A small-molecule ligand and the protein it binds are described below.
Small molecule (SMILES): Nc1ncnc2c1ncn2[C@@H]1O[C@H](CO[P](=O)(O)O[C@H]2[C@@H](O)[C@H](n3cnc4c(N)ncnc43)O[C@@H]2CO[P](=O)(O)O[C@H]2[C@@H](O)[C@H](n3cnc4c(N)ncnc43)O[C@@H]2COP(=O)(O)O)[C@@H](O)[C@H]1O

Binding-site contacts:
Ligand atom C4 contacts residue U2 of chain 13.C at 4.3 Å.
Ligand atom N6 contacts residue U2 of chain 13.C at 4.2 Å.
Ligand atom N3 contacts residue U2 of chain 13.C at 3.7 Å.
Ligand atom N3 contacts residue U3 of chain 13.C at 4.2 Å.
Ligand atom C2 contacts residue U1 of chain 13.C at 3.5 Å.
Ligand atom N1 contacts residue U1 of chain 13.C at 2.8 Å (h-bond).
Ligand atom N1 contacts residue U3 of chain 13.C at 2.7 Å (h-bond).
Ligand atom C6 contacts residue U2 of chain 13.C at 4.1 Å.
Ligand atom C2 contacts residue U2 of chain 13.C at 3.2 Å.
Ligand atom N6 contacts residue U3 of chain 13.C at 3.0 Å (h-bond).
Ligand atom C6 contacts residue U3 of chain 13.C at 3.3 Å.
Ligand atom N6 contacts residue U1 of chain 13.C at 2.8 Å (h-bond).
Ligand atom N1 contacts residue U2 of chain 13.C at 3.5 Å (h-bond).
Ligand atom C2 contacts residue U3 of chain 13.C at 3.0 Å.
Ligand atom C6 contacts residue U1 of chain 13.C at 3.6 Å.